Sequence of chain 1.B:
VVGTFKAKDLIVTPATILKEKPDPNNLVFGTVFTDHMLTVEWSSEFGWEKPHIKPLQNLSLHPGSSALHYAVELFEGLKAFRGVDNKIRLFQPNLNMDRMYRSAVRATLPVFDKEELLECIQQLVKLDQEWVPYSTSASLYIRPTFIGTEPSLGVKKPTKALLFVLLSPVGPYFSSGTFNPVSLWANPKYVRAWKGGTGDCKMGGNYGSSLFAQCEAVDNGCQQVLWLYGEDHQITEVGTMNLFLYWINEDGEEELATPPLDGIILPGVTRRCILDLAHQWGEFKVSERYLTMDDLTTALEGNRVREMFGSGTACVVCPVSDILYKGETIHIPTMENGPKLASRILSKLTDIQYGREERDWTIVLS

A small-molecule ligand and the protein it binds are described below.
Small molecule (SMILES): CCCc1cc(=O)n2nc(NCc3c(F)cc(Cl)cc3F)c(C#N)c2[nH]1

Sequence of chain 1.A:
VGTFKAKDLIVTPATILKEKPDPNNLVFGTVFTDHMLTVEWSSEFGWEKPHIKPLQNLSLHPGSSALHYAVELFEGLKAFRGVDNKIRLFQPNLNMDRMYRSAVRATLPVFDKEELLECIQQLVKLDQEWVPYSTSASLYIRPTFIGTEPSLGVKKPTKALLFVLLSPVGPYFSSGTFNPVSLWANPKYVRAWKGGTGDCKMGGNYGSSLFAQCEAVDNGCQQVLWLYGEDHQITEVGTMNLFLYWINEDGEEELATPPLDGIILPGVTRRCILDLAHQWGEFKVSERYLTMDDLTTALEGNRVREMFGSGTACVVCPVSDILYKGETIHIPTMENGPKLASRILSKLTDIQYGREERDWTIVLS

Binding-site contacts:
Ligand atom F16 contacts residue GLN247 of chain 1.A at 3.4 Å.
Ligand atom F16 contacts residue THR263 of chain 1.A at 3.2 Å.
Ligand atom N4 contacts residue TYR196 of chain 1.A at 3.4 Å (h-bond).
Ligand atom CL1 contacts residue CYS341 of chain 1.A at 3.6 Å.
Ligand atom C1 contacts residue THR263 of chain 1.A at 3.4 Å.
Ligand atom F16 contacts residue GLY262 of chain 1.A at 3.4 Å.
Ligand atom C8 contacts residue GLN247 of chain 1.A at 3.4 Å.
Ligand atom N26 contacts residue MET264 of chain 1.A at 3.5 Å.
Ligand atom O24 contacts residue VAL178 of chain 1.B at 2.8 Å (h-bond).
Ligand atom N26 contacts residue CYS338 of chain 1.A at 3.3 Å (h-bond).
Ligand atom F14 contacts residue CYS341 of chain 1.A at 3.5 Å.
Ligand atom C17 contacts residue VAL178 of chain 1.B at 3.7 Å (hydrophobic).
Ligand atom N6 contacts residue MET264 of chain 1.A at 3.7 Å.
Ligand atom C9 contacts residue MET264 of chain 1.A at 3.4 Å (hydrophobic).
Ligand atom C10 contacts residue VAL261 of chain 1.A at 3.4 Å (hydrophobic).
Ligand atom C9 contacts residue GLN247 of chain 1.A at 3.5 Å.
Ligand atom F16 contacts residue VAL261 of chain 1.A at 3.3 Å.
Ligand atom C21 contacts residue ARG166 of chain 1.A at 3.6 Å.
Ligand atom C5 contacts residue THR263 of chain 1.A at 3.5 Å.
Ligand atom F14 contacts residue PHE197 of chain 1.A at 3.2 Å.
Ligand atom N26 contacts residue GLY335 of chain 1.A at 3.5 Å.
Ligand atom N3 contacts residue THR263 of chain 1.A at 3.4 Å (h-bond).
Ligand atom CL1 contacts residue VAL261 of chain 1.A at 3.4 Å.
Ligand atom N26 contacts residue ALA337 of chain 1.A at 3.5 Å (h-bond).
Ligand atom C7 contacts residue TYR196 of chain 1.A at 3.5 Å (hydrophobic).
Ligand atom F16 contacts residue MET264 of chain 1.A at 3.4 Å.
Ligand atom N6 contacts residue TYR196 of chain 1.A at 3.7 Å.
Ligand atom N20 contacts residue ALA337 of chain 1.A at 3.6 Å.
Ligand atom C2 contacts residue THR263 of chain 1.A at 3.3 Å.
Ligand atom CL1 contacts residue VAL205 of chain 1.A at 3.5 Å.
Ligand atom C21 contacts residue TYR164 of chain 1.A at 3.6 Å (hydrophobic).
Ligand atom N4 contacts residue THR263 of chain 1.A at 3.5 Å (h-bond).
Ligand atom F14 contacts residue TYR196 of chain 1.A at 3.5 Å.
Ligand atom C7 contacts residue GLN247 of chain 1.A at 3.4 Å.
Ligand atom O24 contacts residue GLY177 of chain 1.B at 3.5 Å.
Ligand atom C25 contacts residue ALA337 of chain 1.A at 3.7 Å (hydrophobic).
Ligand atom C12 contacts residue CYS341 of chain 1.A at 3.5 Å (hydrophobic).
Ligand atom C10 contacts residue MET264 of chain 1.A at 3.4 Å (hydrophobic).
Ligand atom C25 contacts residue MET264 of chain 1.A at 3.6 Å (hydrophobic).
Ligand atom C8 contacts residue MET264 of chain 1.A at 3.7 Å (hydrophobic).